Sequence of chain 13.B:
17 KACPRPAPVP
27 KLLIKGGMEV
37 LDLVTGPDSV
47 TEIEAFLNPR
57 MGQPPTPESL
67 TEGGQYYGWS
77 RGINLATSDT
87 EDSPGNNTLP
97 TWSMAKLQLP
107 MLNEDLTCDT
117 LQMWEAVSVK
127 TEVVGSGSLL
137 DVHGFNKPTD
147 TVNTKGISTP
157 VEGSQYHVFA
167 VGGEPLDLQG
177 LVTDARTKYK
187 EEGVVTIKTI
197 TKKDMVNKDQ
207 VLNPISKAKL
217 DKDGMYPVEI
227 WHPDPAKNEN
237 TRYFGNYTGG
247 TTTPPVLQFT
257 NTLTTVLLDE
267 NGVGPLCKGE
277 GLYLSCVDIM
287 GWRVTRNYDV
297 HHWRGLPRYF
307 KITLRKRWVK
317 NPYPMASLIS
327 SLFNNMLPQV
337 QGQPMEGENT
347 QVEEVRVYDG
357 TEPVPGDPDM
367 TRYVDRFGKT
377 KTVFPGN

Sequence of chain 13.A:
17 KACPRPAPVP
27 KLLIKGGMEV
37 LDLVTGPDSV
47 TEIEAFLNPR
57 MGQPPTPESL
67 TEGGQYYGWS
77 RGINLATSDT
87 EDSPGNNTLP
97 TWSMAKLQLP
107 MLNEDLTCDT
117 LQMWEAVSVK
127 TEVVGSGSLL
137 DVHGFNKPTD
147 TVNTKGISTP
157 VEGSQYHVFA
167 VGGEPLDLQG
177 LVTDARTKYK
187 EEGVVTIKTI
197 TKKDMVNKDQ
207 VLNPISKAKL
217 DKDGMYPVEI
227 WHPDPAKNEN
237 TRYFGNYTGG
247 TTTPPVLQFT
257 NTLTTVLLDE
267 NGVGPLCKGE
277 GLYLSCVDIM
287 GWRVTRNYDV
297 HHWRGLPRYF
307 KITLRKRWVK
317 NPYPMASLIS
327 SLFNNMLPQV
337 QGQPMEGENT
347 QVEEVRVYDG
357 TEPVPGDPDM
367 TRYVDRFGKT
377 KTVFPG

Binding-site contacts:
Ligand atom O6 contacts residue ASN93 of chain 13.A at 3.0 Å (h-bond).
Ligand atom C2 contacts residue GLY78 of chain 13.A at 3.9 Å.
Ligand atom O1A contacts residue ARG77 of chain 13.A at 3.2 Å (salt-bridge).
Ligand atom O10 contacts residue THR291 of chain 13.A at 4.3 Å.
Ligand atom O1A contacts residue HIS298 of chain 13.A at 3.9 Å.
Ligand atom C6 contacts residue TYR72 of chain 13.A at 4.0 Å (hydrophobic).
Ligand atom C4 contacts residue ASN93 of chain 13.A at 4.2 Å.
Ligand atom O1B contacts residue SER89 of chain 13.A at 3.1 Å (h-bond).
Ligand atom O4 contacts residue ILE79 of chain 13.A at 4.0 Å.
Ligand atom C1 contacts residue SER89 of chain 13.A at 3.5 Å.
Ligand atom C4 contacts residue GLY78 of chain 13.A at 3.4 Å.
Ligand atom C1 contacts residue TYR72 of chain 13.A at 4.1 Å (hydrophobic).
Ligand atom O1A contacts residue LYS186 of chain 13.A at 2.8 Å (salt-bridge).
Ligand atom C1 contacts residue GLY78 of chain 13.A at 3.7 Å.
Ligand atom O4 contacts residue ASN80 of chain 13.A at 4.3 Å.
Ligand atom C3 contacts residue VAL296 of chain 13.A at 3.7 Å (hydrophobic).
Ligand atom O8 contacts residue TYR72 of chain 13.A at 4.3 Å.
Ligand atom C1 contacts residue ARG77 of chain 13.A at 3.6 Å.
Ligand atom O4 contacts residue THR291 of chain 13.A at 3.5 Å.
Ligand atom C3 contacts residue HIS298 of chain 13.A at 3.6 Å.
Ligand atom C3 contacts residue GLY78 of chain 13.A at 4.0 Å.
Ligand atom O8 contacts residue ARG77 of chain 13.A at 3.2 Å (salt-bridge).
Ligand atom C1 contacts residue LYS186 of chain 13.A at 3.9 Å.
Ligand atom C3 contacts residue GLY78 of chain 13.A at 3.6 Å.
Ligand atom N5 contacts residue TYR72 of chain 13.A at 3.4 Å (h-bond).
Ligand atom O4 contacts residue VAL296 of chain 13.A at 3.9 Å.
Ligand atom O4 contacts residue GLY78 of chain 13.A at 3.1 Å.
Ligand atom O1B contacts residue ARG77 of chain 13.A at 2.9 Å (salt-bridge).
Ligand atom C5 contacts residue TYR72 of chain 13.A at 3.9 Å (hydrophobic).
Ligand atom O3 contacts residue GLY78 of chain 13.A at 3.3 Å.
Ligand atom C11 contacts residue ASP85 of chain 13.B at 4.0 Å.
Ligand atom O1A contacts residue GLY78 of chain 13.A at 3.2 Å (h-bond).
Ligand atom C4 contacts residue TYR72 of chain 13.A at 3.8 Å (hydrophobic).
Ligand atom C5 contacts residue ASN93 of chain 13.A at 3.6 Å.
Ligand atom O1A contacts residue SER89 of chain 13.A at 3.1 Å (h-bond).
Ligand atom C4 contacts residue HIS298 of chain 13.A at 3.2 Å.
Ligand atom O4 contacts residue HIS298 of chain 13.A at 2.7 Å (h-bond).
Ligand atom O1B contacts residue TYR72 of chain 13.A at 4.1 Å.
Ligand atom O1A contacts residue TYR72 of chain 13.A at 3.5 Å.
Ligand atom C6 contacts residue ASN93 of chain 13.A at 3.0 Å.

A protein and the small-molecule ligand that binds it are described below.
Small molecule (SMILES): CC(=O)N[C@@H]1[C@@H](O[C@@H]2O[C@H](CO)[C@H](O)[C@H](O[C@]3(C(=O)O)C[C@H](O)[C@@H](NC(C)=O)[C@H]([C@H](O)[C@H](O)CO)O3)[C@H]2O)[C@H](O)[C@@H](CO[C@]2(C(=O)O)C[C@H](O)[C@@H](NC(C)=O)[C@H]([C@H](O)[C@H](O)CO)O2)O[C@H]1O